Sequence of chain 39.B:
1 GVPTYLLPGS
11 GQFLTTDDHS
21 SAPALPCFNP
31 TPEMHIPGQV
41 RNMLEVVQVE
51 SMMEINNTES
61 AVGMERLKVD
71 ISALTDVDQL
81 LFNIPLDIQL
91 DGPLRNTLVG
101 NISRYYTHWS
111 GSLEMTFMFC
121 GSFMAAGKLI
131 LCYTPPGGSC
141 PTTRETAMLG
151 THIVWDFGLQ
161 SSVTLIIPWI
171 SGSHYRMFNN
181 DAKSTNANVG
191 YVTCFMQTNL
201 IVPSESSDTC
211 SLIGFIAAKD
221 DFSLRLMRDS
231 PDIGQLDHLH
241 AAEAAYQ

Sequence of chain 40.B:
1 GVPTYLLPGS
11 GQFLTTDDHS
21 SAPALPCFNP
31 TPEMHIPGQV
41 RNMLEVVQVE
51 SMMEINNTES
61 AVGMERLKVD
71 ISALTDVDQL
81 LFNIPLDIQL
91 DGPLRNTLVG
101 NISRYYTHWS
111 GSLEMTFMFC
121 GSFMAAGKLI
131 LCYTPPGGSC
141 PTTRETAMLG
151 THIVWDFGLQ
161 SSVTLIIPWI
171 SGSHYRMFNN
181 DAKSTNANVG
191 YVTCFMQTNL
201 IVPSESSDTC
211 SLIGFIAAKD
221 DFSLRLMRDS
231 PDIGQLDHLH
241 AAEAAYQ

This small molecule binds to this protein.
Small molecule (SMILES): Cc1cc(CCCOc2c(C)cc(-c3noc(C(F)(F)F)n3)cc2C)on1

Sequence of chain 39.A:
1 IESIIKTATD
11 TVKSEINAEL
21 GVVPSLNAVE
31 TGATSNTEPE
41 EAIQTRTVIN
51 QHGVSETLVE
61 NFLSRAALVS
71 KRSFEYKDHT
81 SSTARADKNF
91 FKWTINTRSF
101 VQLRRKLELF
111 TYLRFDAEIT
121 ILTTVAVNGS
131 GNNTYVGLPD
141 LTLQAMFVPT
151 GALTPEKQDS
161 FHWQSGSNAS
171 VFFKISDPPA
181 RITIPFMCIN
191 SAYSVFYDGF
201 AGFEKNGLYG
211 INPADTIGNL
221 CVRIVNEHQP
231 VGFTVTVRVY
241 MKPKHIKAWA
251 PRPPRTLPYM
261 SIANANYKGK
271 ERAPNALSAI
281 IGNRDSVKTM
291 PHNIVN

Binding-site contacts:
Ligand atom C2A contacts residue ILE182 of chain 39.A at 3.6 Å (hydrophobic).
Ligand atom CM4 contacts residue ALA145 of chain 39.A at 3.5 Å (hydrophobic).
Ligand atom F1 contacts residue VAL171 of chain 39.A at 3.0 Å.
Ligand atom C6B contacts residue ILE95 of chain 39.A at 3.6 Å (hydrophobic).
Ligand atom CM6 contacts residue ILE184 of chain 39.A at 3.5 Å (hydrophobic).
Ligand atom CM4 contacts residue ILE182 of chain 39.A at 3.6 Å (hydrophobic).
Ligand atom C4 contacts residue PHE115 of chain 39.A at 3.3 Å (hydrophobic).
Ligand atom CM6 contacts residue ILE217 of chain 39.A at 3.4 Å (hydrophobic).
Ligand atom CM4 contacts residue ALA169 of chain 39.A at 3.5 Å (hydrophobic).
Ligand atom O1 contacts residue ILE217 of chain 39.A at 3.2 Å.
Ligand atom O1B contacts residue ILE95 of chain 39.A at 3.0 Å.
Ligand atom CM6 contacts residue MET187 of chain 39.A at 3.8 Å (hydrophobic).
Ligand atom O1A contacts residue ILE182 of chain 39.A at 3.9 Å.
Ligand atom O1A contacts residue ALA145 of chain 39.A at 3.8 Å.
Ligand atom F1 contacts residue SER170 of chain 39.A at 3.7 Å.
Ligand atom C2A contacts residue LEU220 of chain 39.A at 3.8 Å (hydrophobic).
Ligand atom F3 contacts residue ALA169 of chain 39.A at 3.7 Å.
Ligand atom N3A contacts residue ILE184 of chain 39.A at 3.9 Å.
Ligand atom F2 contacts residue SER170 of chain 39.A at 3.5 Å.
Ligand atom C5B contacts residue ILE184 of chain 39.A at 3.4 Å (hydrophobic).
Ligand atom F1 contacts residue ALA145 of chain 39.A at 3.0 Å.
Ligand atom F2 contacts residue ALA169 of chain 39.A at 2.2 Å.
Ligand atom N3A contacts residue ILE182 of chain 39.A at 3.0 Å.
Ligand atom F3 contacts residue ALA24 of chain 39.B at 3.9 Å.
Ligand atom F2 contacts residue ALA145 of chain 39.A at 3.0 Å.
Ligand atom N3A contacts residue PHE147 of chain 39.A at 3.6 Å.
Ligand atom F3 contacts residue LEU14 of chain 40.B at 3.9 Å.
Ligand atom F2 contacts residue PHE147 of chain 39.A at 3.2 Å.
Ligand atom F2 contacts residue MET146 of chain 39.A at 3.7 Å.
Ligand atom O1A contacts residue LEU220 of chain 39.A at 3.4 Å.
Ligand atom C3A contacts residue ILE182 of chain 39.A at 3.2 Å (hydrophobic).
Ligand atom CM3 contacts residue THR97 of chain 39.A at 3.9 Å.
Ligand atom C1B contacts residue ILE95 of chain 39.A at 3.5 Å (hydrophobic).
Ligand atom CM2 contacts residue TRP93 of chain 39.A at 3.9 Å (hydrophobic).
Ligand atom C2B contacts residue ILE119 of chain 39.A at 3.5 Å (hydrophobic).
Ligand atom F3 contacts residue ILE182 of chain 39.A at 3.2 Å.
Ligand atom C6B contacts residue ILE184 of chain 39.A at 3.7 Å (hydrophobic).
Ligand atom C3B contacts residue ILE119 of chain 39.A at 3.5 Å (hydrophobic).
Ligand atom CM2 contacts residue ILE119 of chain 39.A at 3.5 Å (hydrophobic).
Ligand atom N1A contacts residue LEU220 of chain 39.A at 3.0 Å.